Binding-site contacts:
Ligand atom O contacts residue PHE1 of chain 1.K at 3.4 Å (h-bond).
Ligand atom OH contacts residue GLY23 of chain 1.D at 3.4 Å (h-bond).
Ligand atom O contacts residue CYS54 of chain 1.D at 4.0 Å.
Ligand atom CD2 contacts residue PRO24 of chain 1.D at 3.5 Å (hydrophobic).
Ligand atom CE2 contacts residue GLY23 of chain 1.D at 3.7 Å.
Ligand atom OH contacts residue PRO24 of chain 1.D at 3.7 Å.
Ligand atom CE1 contacts residue CYS10 of chain 1.D at 3.9 Å (hydrophobic).
Ligand atom CA contacts residue CYS54 of chain 1.D at 4.4 Å (hydrophobic).
Ligand atom CG contacts residue PHE1 of chain 1.K at 4.0 Å (hydrophobic).
Ligand atom CZ contacts residue PRO24 of chain 1.D at 3.5 Å (hydrophobic).
Ligand atom CE2 contacts residue CYS44 of chain 1.D at 3.5 Å (hydrophobic).
Ligand atom CD1 contacts residue GLY23 of chain 1.D at 4.0 Å.
Ligand atom CD1 contacts residue PHE22 of chain 1.D at 3.8 Å (hydrophobic).
Ligand atom CA contacts residue PHE1 of chain 1.K at 2.4 Å (hydrophobic).
Ligand atom CE1 contacts residue CYS21 of chain 1.D at 4.0 Å (hydrophobic).
Ligand atom CB contacts residue PHE1 of chain 1.K at 3.7 Å (hydrophobic).
Ligand atom CE2 contacts residue ASN48 of chain 1.D at 3.8 Å.
Ligand atom CG contacts residue GLY23 of chain 1.D at 4.3 Å.
Ligand atom CE2 contacts residue GLU47 of chain 1.D at 3.8 Å.
Ligand atom C contacts residue PHE1 of chain 1.K at 3.2 Å (hydrophobic).
Ligand atom CE1 contacts residue GLY23 of chain 1.D at 3.7 Å.
Ligand atom CE1 contacts residue CYS54 of chain 1.D at 4.3 Å (hydrophobic).
Ligand atom CE1 contacts residue PHE22 of chain 1.D at 4.0 Å (hydrophobic).
Ligand atom CD2 contacts residue GLY23 of chain 1.D at 4.3 Å.
Ligand atom CD2 contacts residue ASN48 of chain 1.D at 3.9 Å.
Ligand atom CZ contacts residue CYS44 of chain 1.D at 3.4 Å (hydrophobic).
Ligand atom CE1 contacts residue PRO24 of chain 1.D at 4.3 Å (hydrophobic).
Ligand atom CD1 contacts residue CYS10 of chain 1.D at 3.9 Å (hydrophobic).
Ligand atom OH contacts residue CYS44 of chain 1.D at 2.5 Å (h-bond).
Ligand atom CZ contacts residue CYS21 of chain 1.D at 4.4 Å (hydrophobic).
Ligand atom CE2 contacts residue PRO24 of chain 1.D at 3.3 Å (hydrophobic).
Ligand atom CE1 contacts residue GLU47 of chain 1.D at 4.2 Å.
Ligand atom CD2 contacts residue PHE1 of chain 1.K at 4.5 Å (hydrophobic).
Ligand atom CG contacts residue PRO24 of chain 1.D at 4.3 Å (hydrophobic).
Ligand atom N contacts residue PHE1 of chain 1.K at 1.3 Å.
Ligand atom OH contacts residue CYS21 of chain 1.D at 3.5 Å.
Ligand atom OH contacts residue GLU47 of chain 1.D at 3.4 Å.
Ligand atom CD1 contacts residue CYS54 of chain 1.D at 4.0 Å (hydrophobic).
Ligand atom CZ contacts residue GLU47 of chain 1.D at 3.6 Å.
Ligand atom CZ contacts residue GLY23 of chain 1.D at 3.4 Å.

Sequence of chain 1.D:
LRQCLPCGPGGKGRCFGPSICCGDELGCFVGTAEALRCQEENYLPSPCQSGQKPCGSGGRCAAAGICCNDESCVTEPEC

A small-molecule ligand and the protein it binds are described below.
Small molecule (SMILES): N[C@@H](Cc1ccc(O)cc1)C(=O)O